Sequence of chain 1.K:
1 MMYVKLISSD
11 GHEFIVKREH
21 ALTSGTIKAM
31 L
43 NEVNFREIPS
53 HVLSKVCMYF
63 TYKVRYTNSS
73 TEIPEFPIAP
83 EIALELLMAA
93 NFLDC

This small molecule binds to this protein.
Small molecule (SMILES): O=C1CCSc2ccc(Cl)cc21

Binding-site contacts:
Ligand atom C11 contacts residue MET90 of chain 1.K at 4.5 Å (hydrophobic).
Ligand atom C08 contacts residue ALA91 of chain 1.K at 4.1 Å (hydrophobic).
Ligand atom C09 contacts residue MET90 of chain 1.K at 4.3 Å (hydrophobic).
Ligand atom CL1 contacts residue PHE94 of chain 1.K at 3.3 Å.
Ligand atom C09 contacts residue GLU49 of chain 1.K at 3.9 Å.
Ligand atom C02 contacts residue ILE50 of chain 1.K at 4.3 Å (hydrophobic).
Ligand atom O01 contacts residue ILE50 of chain 1.K at 3.9 Å.
Ligand atom O01 contacts residue PRO51 of chain 1.K at 3.6 Å.
Ligand atom C07 contacts residue MET90 of chain 1.K at 4.1 Å (hydrophobic).
Ligand atom CL1 contacts residue ILE50 of chain 1.K at 4.3 Å.
Ligand atom CL1 contacts residue MET90 of chain 1.K at 4.0 Å.
Ligand atom C02 contacts residue GLU87 of chain 1.K at 4.0 Å.
Ligand atom C04 contacts residue MET90 of chain 1.K at 4.3 Å (hydrophobic).
Ligand atom S05 contacts residue MET90 of chain 1.K at 3.7 Å.
Ligand atom O01 contacts residue GLU49 of chain 1.K at 3.9 Å.
Ligand atom O01 contacts residue VAL54 of chain 1.K at 4.0 Å.
Ligand atom O01 contacts residue GLU87 of chain 1.K at 3.4 Å (salt-bridge).
Ligand atom C07 contacts residue GLU49 of chain 1.K at 3.4 Å.
Ligand atom C09 contacts residue ILE50 of chain 1.K at 4.5 Å (hydrophobic).
Ligand atom C12 contacts residue GLU49 of chain 1.K at 4.0 Å.
Ligand atom S05 contacts residue GLU49 of chain 1.K at 4.4 Å.
Ligand atom C02 contacts residue GLU49 of chain 1.K at 3.4 Å.
Ligand atom C02 contacts residue PRO51 of chain 1.K at 3.9 Å (hydrophobic).
Ligand atom C04 contacts residue GLU49 of chain 1.K at 4.4 Å.
Ligand atom C03 contacts residue GLU49 of chain 1.K at 3.6 Å.
Ligand atom CL1 contacts residue GLU49 of chain 1.K at 4.1 Å.
Ligand atom C08 contacts residue ILE50 of chain 1.K at 3.9 Å (hydrophobic).
Ligand atom C11 contacts residue GLU49 of chain 1.K at 3.4 Å.
Ligand atom C12 contacts residue MET90 of chain 1.K at 4.2 Å (hydrophobic).
Ligand atom C06 contacts residue MET90 of chain 1.K at 3.9 Å (hydrophobic).
Ligand atom C03 contacts residue PRO51 of chain 1.K at 3.5 Å (hydrophobic).
Ligand atom CL1 contacts residue ALA91 of chain 1.K at 4.2 Å.
Ligand atom C06 contacts residue GLU49 of chain 1.K at 3.9 Å.
Ligand atom C03 contacts residue GLU87 of chain 1.K at 3.7 Å.
Ligand atom C04 contacts residue GLU87 of chain 1.K at 3.6 Å.
Ligand atom O01 contacts residue ALA91 of chain 1.K at 4.0 Å.
Ligand atom C08 contacts residue MET90 of chain 1.K at 4.2 Å (hydrophobic).
Ligand atom C08 contacts residue GLU49 of chain 1.K at 3.8 Å.